Sequence of chain 1.B:
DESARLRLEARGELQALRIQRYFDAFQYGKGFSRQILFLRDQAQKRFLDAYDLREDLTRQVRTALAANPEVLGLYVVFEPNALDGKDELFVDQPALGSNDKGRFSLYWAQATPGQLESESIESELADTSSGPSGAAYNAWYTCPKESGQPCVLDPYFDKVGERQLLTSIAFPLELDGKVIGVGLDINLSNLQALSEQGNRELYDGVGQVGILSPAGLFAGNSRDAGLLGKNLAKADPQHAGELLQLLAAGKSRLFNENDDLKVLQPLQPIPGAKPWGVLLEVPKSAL

A small-molecule ligand and the protein it binds are described below.
Small molecule (SMILES): NCCc1c[nH]cn1

Binding-site contacts:
Ligand atom NE2 contacts residue ASP195 of chain 1.B at 4.3 Å.
Ligand atom NE2 contacts residue LYS196 of chain 1.B at 4.2 Å.
Ligand atom CB contacts residue ASP224 of chain 1.B at 3.9 Å.
Ligand atom CG contacts residue MSE157 of chain 1.B at 3.9 Å.
Ligand atom N contacts residue MSE204 of chain 1.B at 3.5 Å (h-bond).
Ligand atom CD2 contacts residue MSE157 of chain 1.B at 3.4 Å.
Ligand atom NE2 contacts residue GLU155 of chain 1.B at 3.1 Å (salt-bridge).
Ligand atom CE1 contacts residue TYR174 of chain 1.B at 3.4 Å (hydrophobic).
Ligand atom CA contacts residue TYR111 of chain 1.B at 3.8 Å (hydrophobic).
Ligand atom CE1 contacts residue LYS196 of chain 1.B at 4.1 Å.
Ligand atom ND1 contacts residue GLU161 of chain 1.B at 4.0 Å.
Ligand atom CE1 contacts residue GLU161 of chain 1.B at 3.0 Å.
Ligand atom CA contacts residue ASP195 of chain 1.B at 3.2 Å.
Ligand atom CB contacts residue TYR111 of chain 1.B at 3.4 Å (hydrophobic).
Ligand atom ND1 contacts residue ASP195 of chain 1.B at 2.8 Å (salt-bridge).
Ligand atom CA contacts residue TYR193 of chain 1.B at 3.3 Å (hydrophobic).
Ligand atom CA contacts residue TRP177 of chain 1.B at 3.5 Å (hydrophobic).
Ligand atom N contacts residue TYR193 of chain 1.B at 3.3 Å (h-bond).
Ligand atom ND1 contacts residue TYR174 of chain 1.B at 3.5 Å (h-bond).
Ligand atom NE2 contacts residue MSE157 of chain 1.B at 3.8 Å.
Ligand atom CA contacts residue ASP224 of chain 1.B at 3.5 Å.
Ligand atom CB contacts residue MSE157 of chain 1.B at 4.3 Å.
Ligand atom CB contacts residue TYR143 of chain 1.B at 4.2 Å (hydrophobic).
Ligand atom CD2 contacts residue GLU155 of chain 1.B at 4.0 Å.
Ligand atom N contacts residue ASP224 of chain 1.B at 2.6 Å (salt-bridge).
Ligand atom CB contacts residue ASP195 of chain 1.B at 4.0 Å.
Ligand atom CG contacts residue TRP177 of chain 1.B at 3.9 Å (hydrophobic).
Ligand atom N contacts residue ASP195 of chain 1.B at 3.0 Å (salt-bridge).
Ligand atom CE1 contacts residue TRP177 of chain 1.B at 4.4 Å (hydrophobic).
Ligand atom CD2 contacts residue TYR143 of chain 1.B at 3.2 Å (hydrophobic).
Ligand atom NE2 contacts residue TYR143 of chain 1.B at 3.4 Å.
Ligand atom NE2 contacts residue GLU161 of chain 1.B at 3.8 Å.
Ligand atom CG contacts residue TYR143 of chain 1.B at 4.3 Å (hydrophobic).
Ligand atom ND1 contacts residue TRP177 of chain 1.B at 3.5 Å.
Ligand atom CE1 contacts residue ASP195 of chain 1.B at 3.2 Å.
Ligand atom CG contacts residue ASP195 of chain 1.B at 3.7 Å.
Ligand atom N contacts residue TYR143 of chain 1.B at 3.9 Å.
Ligand atom CB contacts residue TRP177 of chain 1.B at 3.6 Å (hydrophobic).
Ligand atom CE1 contacts residue GLU155 of chain 1.B at 4.1 Å.
Ligand atom N contacts residue TYR111 of chain 1.B at 4.5 Å.